This protein binds this small molecule.
Small molecule (SMILES): Nc1nc(=O)c2ncn([C@@H]3O[C@H](CO[P](=O)(O)O[C@H]4[C@@H](O)[C@H](n5cnc6c(N)ncnc65)O[C@@H]4CO[P](=O)(O)O[C@@H]4[C@@H](O)[C@H](n5cnc6c(N)ncnc65)O[C@@H]4COP(=O)=O)[C@@H](O)[C@H]3O)c2[nH]1

Binding-site contacts:
Ligand atom C6 contacts residue THR45 of chain 35.E at 3.1 Å.
Ligand atom OP2 contacts residue GLU63 of chain 35.E at 3.6 Å (salt-bridge).
Ligand atom N7 contacts residue TYR85 of chain 35.E at 3.7 Å.
Ligand atom C6 contacts residue VAL29 of chain 35.E at 4.1 Å (hydrophobic).
Ligand atom C5 contacts residue LYS61 of chain 35.E at 3.7 Å.
Ligand atom C5 contacts residue VAL29 of chain 35.E at 4.0 Å (hydrophobic).
Ligand atom C5' contacts residue TYR85 of chain 35.E at 4.0 Å (hydrophobic).
Ligand atom N7 contacts residue THR45 of chain 35.E at 2.5 Å (h-bond).
Ligand atom N6 contacts residue THR45 of chain 35.E at 2.5 Å (h-bond).
Ligand atom C6 contacts residue TYR85 of chain 35.E at 3.4 Å (hydrophobic).
Ligand atom O6 contacts residue LYS61 of chain 35.E at 3.0 Å (salt-bridge).
Ligand atom C4 contacts residue LYS61 of chain 35.E at 3.7 Å.
Ligand atom N6 contacts residue TYR85 of chain 35.E at 3.4 Å.
Ligand atom C4 contacts residue TYR85 of chain 35.E at 3.8 Å (hydrophobic).
Ligand atom N7 contacts residue LYS61 of chain 35.E at 3.7 Å.
Ligand atom N6 contacts residue SER47 of chain 35.E at 4.1 Å.
Ligand atom C2 contacts residue SER47 of chain 35.E at 3.4 Å.
Ligand atom N9 contacts residue TYR85 of chain 35.E at 4.0 Å.
Ligand atom C8 contacts residue THR45 of chain 35.E at 3.8 Å.
Ligand atom C6 contacts residue LYS61 of chain 35.E at 3.8 Å.
Ligand atom C5 contacts residue THR45 of chain 35.E at 3.1 Å.
Ligand atom C2 contacts residue THR59 of chain 35.E at 4.1 Å.
Ligand atom N6 contacts residue THR91 of chain 49.E at 3.5 Å (h-bond).
Ligand atom C6 contacts residue SER47 of chain 35.E at 3.9 Å.
Ligand atom N9 contacts residue LYS61 of chain 35.E at 3.7 Å.
Ligand atom OP1 contacts residue LYS43 of chain 35.E at 2.9 Å (salt-bridge).
Ligand atom C5 contacts residue TYR85 of chain 35.E at 3.5 Å (hydrophobic).
Ligand atom N6 contacts residue CYS46 of chain 35.E at 3.4 Å (h-bond).
Ligand atom N1 contacts residue THR59 of chain 35.E at 3.5 Å.
Ligand atom C6 contacts residue THR59 of chain 35.E at 3.6 Å.
Ligand atom N6 contacts residue THR59 of chain 35.E at 2.8 Å (h-bond).
Ligand atom OP1 contacts residue TYR85 of chain 35.E at 3.5 Å (h-bond).
Ligand atom C8 contacts residue LYS61 of chain 35.E at 3.7 Å.
Ligand atom OP2 contacts residue LYS43 of chain 35.E at 2.7 Å (salt-bridge).
Ligand atom N1 contacts residue TYR85 of chain 35.E at 3.5 Å.
Ligand atom P contacts residue TYR85 of chain 35.E at 3.7 Å.
Ligand atom N1 contacts residue SER47 of chain 35.E at 2.9 Å (h-bond).
Ligand atom P contacts residue LYS43 of chain 35.E at 3.2 Å.
Ligand atom C8 contacts residue TYR85 of chain 35.E at 3.8 Å (hydrophobic).
Ligand atom N6 contacts residue LYS61 of chain 35.E at 4.1 Å.

Sequence of chain 35.E:
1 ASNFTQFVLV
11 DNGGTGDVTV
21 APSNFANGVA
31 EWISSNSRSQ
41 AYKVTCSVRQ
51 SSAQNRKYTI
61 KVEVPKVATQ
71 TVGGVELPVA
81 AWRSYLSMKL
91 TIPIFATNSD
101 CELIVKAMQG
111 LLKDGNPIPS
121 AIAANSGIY

Sequence of chain 49.E:
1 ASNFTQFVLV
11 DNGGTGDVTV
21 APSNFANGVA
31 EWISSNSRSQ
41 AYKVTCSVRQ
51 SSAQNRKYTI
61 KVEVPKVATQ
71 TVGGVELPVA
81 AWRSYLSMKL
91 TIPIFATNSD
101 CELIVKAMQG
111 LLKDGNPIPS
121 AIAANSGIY